Binding-site contacts:
Ligand atom C contacts residue ASP1041 of chain 1.E at 3.9 Å.
Ligand atom CD contacts residue LEU895 of chain 1.E at 4.1 Å (hydrophobic).
Ligand atom CA contacts residue TYR1040 of chain 1.E at 3.7 Å (hydrophobic).
Ligand atom C contacts residue LEU907 of chain 1.E at 4.0 Å (hydrophobic).
Ligand atom CG contacts residue GLU783 of chain 1.E at 4.1 Å.
Ligand atom NE contacts residue ALA793 of chain 1.E at 3.5 Å (h-bond).
Ligand atom N contacts residue HIS1039 of chain 1.E at 4.0 Å.
Ligand atom NE contacts residue ASP791 of chain 1.E at 3.1 Å (salt-bridge).
Ligand atom C contacts residue TYR1040 of chain 1.E at 3.8 Å (hydrophobic).
Ligand atom N contacts residue TYR1040 of chain 1.E at 2.6 Å (h-bond).
Ligand atom O contacts residue THR1043 of chain 1.E at 4.2 Å.
Ligand atom O contacts residue TYR1040 of chain 1.E at 3.8 Å.
Ligand atom NE contacts residue GLU892 of chain 1.E at 2.5 Å (salt-bridge).
Ligand atom O contacts residue ASP1041 of chain 1.E at 3.1 Å.
Ligand atom CG contacts residue VAL893 of chain 1.E at 4.5 Å (hydrophobic).
Ligand atom CD contacts residue VAL893 of chain 1.E at 3.9 Å (hydrophobic).
Ligand atom N contacts residue ASP1041 of chain 1.E at 3.4 Å (salt-bridge).
Ligand atom OXT contacts residue LEU907 of chain 1.E at 3.5 Å.
Ligand atom CD contacts residue ASP791 of chain 1.E at 3.2 Å.
Ligand atom OXT contacts residue THR1042 of chain 1.E at 3.0 Å (h-bond).
Ligand atom O contacts residue THR1042 of chain 1.E at 2.6 Å (h-bond).
Ligand atom CG contacts residue GLU892 of chain 1.E at 3.6 Å.
Ligand atom NE contacts residue GLU783 of chain 1.E at 2.8 Å (salt-bridge).
Ligand atom O contacts residue LEU907 of chain 1.E at 4.3 Å.
Ligand atom OXT contacts residue ASP1041 of chain 1.E at 4.5 Å.
Ligand atom C contacts residue THR1042 of chain 1.E at 3.4 Å.
Ligand atom CG contacts residue LEU895 of chain 1.E at 4.1 Å (hydrophobic).
Ligand atom CD contacts residue LEU907 of chain 1.E at 3.6 Å (hydrophobic).
Ligand atom NE contacts residue VAL893 of chain 1.E at 4.1 Å.
Ligand atom OXT contacts residue TYR1040 of chain 1.E at 4.2 Å.
Ligand atom CD contacts residue GLU892 of chain 1.E at 3.4 Å.
Ligand atom CD contacts residue GLU783 of chain 1.E at 3.4 Å.
Ligand atom CB contacts residue GLU783 of chain 1.E at 3.8 Å.
Ligand atom CB contacts residue LEU907 of chain 1.E at 4.4 Å (hydrophobic).
Ligand atom CA contacts residue ASP1041 of chain 1.E at 4.4 Å.
Ligand atom NE contacts residue SER792 of chain 1.E at 4.0 Å.
Ligand atom CG contacts residue LEU907 of chain 1.E at 4.4 Å (hydrophobic).

Sequence of chain 1.E:
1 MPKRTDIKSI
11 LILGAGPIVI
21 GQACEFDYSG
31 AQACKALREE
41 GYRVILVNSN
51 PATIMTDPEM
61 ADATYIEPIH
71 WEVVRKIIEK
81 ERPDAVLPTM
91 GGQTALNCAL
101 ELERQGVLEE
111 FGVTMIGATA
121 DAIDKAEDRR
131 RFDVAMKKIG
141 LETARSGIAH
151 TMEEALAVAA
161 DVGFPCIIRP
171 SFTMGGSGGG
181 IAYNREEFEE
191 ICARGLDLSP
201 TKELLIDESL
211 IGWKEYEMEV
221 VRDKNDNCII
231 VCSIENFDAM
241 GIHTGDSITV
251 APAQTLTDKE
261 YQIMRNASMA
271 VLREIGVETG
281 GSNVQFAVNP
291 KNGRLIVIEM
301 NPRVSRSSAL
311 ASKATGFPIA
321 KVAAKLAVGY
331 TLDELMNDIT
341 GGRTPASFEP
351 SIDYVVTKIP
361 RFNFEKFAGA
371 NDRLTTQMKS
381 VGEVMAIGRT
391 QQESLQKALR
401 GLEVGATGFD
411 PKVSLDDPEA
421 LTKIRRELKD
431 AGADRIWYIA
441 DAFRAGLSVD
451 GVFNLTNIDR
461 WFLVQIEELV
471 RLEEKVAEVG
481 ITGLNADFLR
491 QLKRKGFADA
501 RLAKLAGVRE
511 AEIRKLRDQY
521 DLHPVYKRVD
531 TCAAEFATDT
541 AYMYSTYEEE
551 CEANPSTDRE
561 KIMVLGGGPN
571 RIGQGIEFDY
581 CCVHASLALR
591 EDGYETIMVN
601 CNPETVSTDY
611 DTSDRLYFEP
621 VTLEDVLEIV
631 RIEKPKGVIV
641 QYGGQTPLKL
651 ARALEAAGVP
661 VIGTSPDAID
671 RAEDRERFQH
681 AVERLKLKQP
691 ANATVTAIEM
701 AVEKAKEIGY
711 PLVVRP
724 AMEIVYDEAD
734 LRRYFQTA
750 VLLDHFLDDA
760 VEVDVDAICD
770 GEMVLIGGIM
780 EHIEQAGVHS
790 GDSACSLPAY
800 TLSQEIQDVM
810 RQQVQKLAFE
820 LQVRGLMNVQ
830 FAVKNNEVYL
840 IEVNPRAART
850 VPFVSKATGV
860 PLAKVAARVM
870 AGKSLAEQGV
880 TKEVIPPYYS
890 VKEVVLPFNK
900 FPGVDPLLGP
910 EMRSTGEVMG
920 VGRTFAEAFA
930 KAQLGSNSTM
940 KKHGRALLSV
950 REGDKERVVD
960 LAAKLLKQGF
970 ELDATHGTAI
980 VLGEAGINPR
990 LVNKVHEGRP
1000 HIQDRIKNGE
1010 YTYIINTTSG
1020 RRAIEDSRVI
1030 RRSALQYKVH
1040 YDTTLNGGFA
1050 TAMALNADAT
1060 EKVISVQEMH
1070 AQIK

This small molecule binds to this protein.
Small molecule (SMILES): NCCC[C@H](N)C(=O)O